The small molecule below binds the protein below.
Small molecule (SMILES): Nc1nc2c(ncn2[C@H]2C[C@H](O)[C@@H](CO[P](=O)(O)O[P](=O)(O)OP(=O)(O)O)O2)c(=O)[nH]1

Sequence of chain 1.A:
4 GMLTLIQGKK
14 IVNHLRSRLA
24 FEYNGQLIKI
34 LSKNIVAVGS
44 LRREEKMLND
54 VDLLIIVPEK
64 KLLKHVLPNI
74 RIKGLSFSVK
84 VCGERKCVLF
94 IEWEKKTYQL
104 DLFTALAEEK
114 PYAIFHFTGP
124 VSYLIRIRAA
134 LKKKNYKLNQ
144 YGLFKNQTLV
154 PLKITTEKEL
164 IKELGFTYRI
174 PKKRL

Binding-site contacts:
Ligand atom O2A contacts residue ASP55 of chain 1.A at 3.1 Å (salt-bridge).
Ligand atom O3' contacts residue PHE120 of chain 1.A at 3.5 Å (h-bond).
Ligand atom O3A contacts residue MN1 of chain 1.J at 3.4 Å.
Ligand atom O3G contacts residue ASN52 of chain 1.A at 3.2 Å (h-bond).
Ligand atom PG contacts residue MN1 of chain 1.J at 3.3 Å.
Ligand atom O1G contacts residue ASN52 of chain 1.A at 2.7 Å (h-bond).
Ligand atom O3B contacts residue SER43 of chain 1.A at 3.4 Å (h-bond).
Ligand atom N3 contacts residue VAL124 of chain 1.A at 3.3 Å.
Ligand atom C1' contacts residue HIS119 of chain 1.A at 3.3 Å.
Ligand atom O2B contacts residue ASP55 of chain 1.A at 2.9 Å (salt-bridge).
Ligand atom C8 contacts residue LEU127 of chain 1.A at 3.4 Å (hydrophobic).
Ligand atom C2 contacts residue VAL124 of chain 1.A at 3.1 Å (hydrophobic).
Ligand atom O2A contacts residue MN1 of chain 1.J at 2.0 Å.
Ligand atom O2B contacts residue SER43 of chain 1.A at 3.0 Å (h-bond).
Ligand atom O3' contacts residue ARG46 of chain 1.A at 3.2 Å (salt-bridge).
Ligand atom O3G contacts residue SER43 of chain 1.A at 2.8 Å (h-bond).
Ligand atom O3G contacts residue GOL1 of chain 1.L at 3.1 Å.
Ligand atom O1B contacts residue ARG46 of chain 1.A at 3.0 Å (salt-bridge).
Ligand atom O5' contacts residue DA9 of chain 1.C at 3.4 Å.
Ligand atom O2A contacts residue ASP53 of chain 1.A at 3.1 Å (salt-bridge).
Ligand atom PG contacts residue SER43 of chain 1.A at 3.5 Å.
Ligand atom C8 contacts residue HIS119 of chain 1.A at 3.4 Å.
Ligand atom PA contacts residue MN1 of chain 1.K at 3.1 Å.
Ligand atom PG contacts residue ASN52 of chain 1.A at 3.3 Å.
Ligand atom C6 contacts residue DA9 of chain 1.C at 3.3 Å.
Ligand atom C2' contacts residue HIS119 of chain 1.A at 3.1 Å.
Ligand atom C4' contacts residue PHE120 of chain 1.A at 3.2 Å (hydrophobic).
Ligand atom O2B contacts residue MN1 of chain 1.J at 2.0 Å.
Ligand atom O2G contacts residue ASP53 of chain 1.A at 2.9 Å (salt-bridge).
Ligand atom O2G contacts residue MN1 of chain 1.J at 2.0 Å.
Ligand atom O4' contacts residue DA9 of chain 1.C at 3.1 Å.
Ligand atom O5' contacts residue MN1 of chain 1.K at 3.5 Å.
Ligand atom O6 contacts residue DA9 of chain 1.C at 2.8 Å.
Ligand atom PA contacts residue MN1 of chain 1.J at 3.2 Å.
Ligand atom O2A contacts residue MN1 of chain 1.K at 2.0 Å.
Ligand atom C5' contacts residue MN1 of chain 1.K at 3.5 Å.
Ligand atom N3 contacts residue DA9 of chain 1.C at 3.4 Å.
Ligand atom N1 contacts residue VAL124 of chain 1.A at 3.3 Å.
Ligand atom N1 contacts residue DA9 of chain 1.C at 3.4 Å (h-bond).
Ligand atom PB contacts residue MN1 of chain 1.J at 3.2 Å.